Sequence of chain 5.K:
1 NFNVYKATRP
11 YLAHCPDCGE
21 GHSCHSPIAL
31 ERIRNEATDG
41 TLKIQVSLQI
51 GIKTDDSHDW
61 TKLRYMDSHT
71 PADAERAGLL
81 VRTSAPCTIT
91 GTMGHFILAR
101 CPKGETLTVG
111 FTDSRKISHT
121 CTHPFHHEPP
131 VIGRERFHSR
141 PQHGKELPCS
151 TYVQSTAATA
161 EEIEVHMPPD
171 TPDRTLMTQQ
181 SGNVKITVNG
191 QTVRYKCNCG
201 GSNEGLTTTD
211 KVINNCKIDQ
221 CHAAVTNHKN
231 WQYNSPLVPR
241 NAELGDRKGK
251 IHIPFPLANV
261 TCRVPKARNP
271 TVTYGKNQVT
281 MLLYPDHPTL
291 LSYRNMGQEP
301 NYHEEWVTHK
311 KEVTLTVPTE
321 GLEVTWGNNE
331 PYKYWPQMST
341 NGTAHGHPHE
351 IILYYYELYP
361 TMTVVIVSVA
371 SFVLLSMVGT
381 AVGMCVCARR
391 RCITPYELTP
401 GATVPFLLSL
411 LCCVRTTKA

Binding-site contacts:
Ligand atom C3 contacts residue THR116 of chain 5.J at 4.0 Å.
Ligand atom N2 contacts residue ASN259 of chain 5.K at 2.9 Å (h-bond).
Ligand atom O5 contacts residue LYS181 of chain 5.J at 4.4 Å.
Ligand atom O6 contacts residue LYS181 of chain 5.J at 4.3 Å.
Ligand atom C3 contacts residue LYS181 of chain 5.J at 4.4 Å.
Ligand atom O4 contacts residue LYS181 of chain 5.J at 4.0 Å.
Ligand atom C5 contacts residue ASN259 of chain 5.K at 3.7 Å.
Ligand atom C1 contacts residue ASN259 of chain 5.K at 1.4 Å.
Ligand atom C4 contacts residue ASN259 of chain 5.K at 4.2 Å.
Ligand atom C8 contacts residue ASN259 of chain 5.K at 4.4 Å.
Ligand atom C7 contacts residue THR116 of chain 5.J at 3.8 Å.
Ligand atom C8 contacts residue THR116 of chain 5.J at 3.8 Å.
Ligand atom N2 contacts residue THR116 of chain 5.J at 3.0 Å (h-bond).
Ligand atom C2 contacts residue THR116 of chain 5.J at 3.8 Å.
Ligand atom O3 contacts residue THR116 of chain 5.J at 4.4 Å.
Ligand atom C6 contacts residue LYS181 of chain 5.J at 4.2 Å.
Ligand atom C7 contacts residue ASN259 of chain 5.K at 3.2 Å.
Ligand atom C1 contacts residue THR116 of chain 5.J at 4.0 Å.
Ligand atom C2 contacts residue ASN259 of chain 5.K at 2.5 Å.
Ligand atom C4 contacts residue LYS181 of chain 5.J at 4.2 Å.
Ligand atom O5 contacts residue ASN259 of chain 5.K at 2.4 Å (h-bond).
Ligand atom C5 contacts residue LYS181 of chain 5.J at 3.5 Å.
Ligand atom O7 contacts residue ASN259 of chain 5.K at 3.0 Å (h-bond).
Ligand atom C3 contacts residue ASN259 of chain 5.K at 3.8 Å.

This protein binds this small molecule.
Small molecule (SMILES): CC(=O)N[C@@H]1[C@@H](O)[C@H](O)[C@@H](CO)O[C@H]1O

Sequence of chain 5.J:
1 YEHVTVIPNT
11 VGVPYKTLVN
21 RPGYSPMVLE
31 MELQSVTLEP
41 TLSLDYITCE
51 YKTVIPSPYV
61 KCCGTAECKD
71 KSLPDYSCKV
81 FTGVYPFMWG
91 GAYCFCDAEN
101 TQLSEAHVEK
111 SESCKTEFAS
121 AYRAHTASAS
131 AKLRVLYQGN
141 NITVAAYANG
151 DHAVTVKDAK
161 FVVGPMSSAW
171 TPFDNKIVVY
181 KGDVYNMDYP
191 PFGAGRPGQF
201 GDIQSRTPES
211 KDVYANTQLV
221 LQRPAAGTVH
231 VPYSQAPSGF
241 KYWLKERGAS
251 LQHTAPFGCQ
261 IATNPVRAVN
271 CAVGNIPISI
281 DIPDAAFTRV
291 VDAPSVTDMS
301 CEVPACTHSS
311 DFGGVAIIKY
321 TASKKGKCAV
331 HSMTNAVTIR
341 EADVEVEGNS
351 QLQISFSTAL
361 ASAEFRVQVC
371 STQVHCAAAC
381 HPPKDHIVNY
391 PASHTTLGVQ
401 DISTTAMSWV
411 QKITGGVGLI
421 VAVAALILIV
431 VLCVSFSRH